Sequence of chain 1.A:
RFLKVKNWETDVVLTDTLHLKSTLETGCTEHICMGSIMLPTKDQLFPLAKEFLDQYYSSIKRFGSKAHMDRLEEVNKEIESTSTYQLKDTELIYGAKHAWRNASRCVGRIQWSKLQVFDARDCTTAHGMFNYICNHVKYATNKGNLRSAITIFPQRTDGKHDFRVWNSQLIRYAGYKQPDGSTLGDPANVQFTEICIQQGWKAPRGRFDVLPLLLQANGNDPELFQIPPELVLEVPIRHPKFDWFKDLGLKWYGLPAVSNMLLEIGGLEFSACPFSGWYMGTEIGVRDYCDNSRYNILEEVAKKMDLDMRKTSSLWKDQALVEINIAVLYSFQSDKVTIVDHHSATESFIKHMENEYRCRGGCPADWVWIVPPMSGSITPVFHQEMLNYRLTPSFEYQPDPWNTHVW

The small molecule below binds the protein below.
Small molecule (SMILES): Nc1ccc2ccc(CNCCCc3cccc(F)c3)cc2n1

Binding-site contacts:
Ligand atom C05 contacts residue HEM1 of chain 1.H at 3.6 Å.
Ligand atom N12 contacts residue HEM1 of chain 1.H at 2.9 Å (h-bond).
Ligand atom C04 contacts residue HEM1 of chain 1.H at 3.1 Å.
Ligand atom C02 contacts residue GLU296 of chain 1.B at 3.5 Å.
Ligand atom F25 contacts residue ARG118 of chain 1.B at 3.9 Å.
Ligand atom C09 contacts residue HEM1 of chain 1.H at 3.5 Å.
Ligand atom C09 contacts residue GLU296 of chain 1.B at 3.4 Å.
Ligand atom C02 contacts residue TRP291 of chain 1.B at 3.8 Å (hydrophobic).
Ligand atom C10 contacts residue GLU296 of chain 1.B at 3.5 Å.
Ligand atom C25 contacts residue LEU41 of chain 1.B at 3.8 Å (hydrophobic).
Ligand atom C24 contacts residue TRP10 of chain 1.A at 4.0 Å (hydrophobic).
Ligand atom C13 contacts residue HEM1 of chain 1.H at 3.4 Å.
Ligand atom F25 contacts residue MET40 of chain 1.B at 3.3 Å.
Ligand atom C08 contacts residue HEM1 of chain 1.H at 3.6 Å.
Ligand atom C23 contacts residue MET40 of chain 1.B at 4.0 Å (hydrophobic).
Ligand atom C07 contacts residue HEM1 of chain 1.H at 3.6 Å.
Ligand atom C24 contacts residue LEU41 of chain 1.B at 3.9 Å (hydrophobic).
Ligand atom C07 contacts residue VAL271 of chain 1.B at 3.2 Å (hydrophobic).
Ligand atom N02 contacts residue TRP291 of chain 1.B at 2.6 Å (h-bond).
Ligand atom C06 contacts residue HEM1 of chain 1.H at 3.5 Å.
Ligand atom N01 contacts residue GLU296 of chain 1.B at 2.7 Å (salt-bridge).
Ligand atom F25 contacts residue LEU41 of chain 1.B at 3.2 Å.
Ligand atom C09 contacts residue VAL271 of chain 1.B at 4.0 Å (hydrophobic).
Ligand atom N02 contacts residue GLU296 of chain 1.B at 2.8 Å (salt-bridge).
Ligand atom C08 contacts residue VAL271 of chain 1.B at 3.5 Å (hydrophobic).
Ligand atom C06 contacts residue VAL271 of chain 1.B at 3.5 Å (hydrophobic).
Ligand atom C24 contacts residue MET40 of chain 1.B at 3.0 Å (hydrophobic).
Ligand atom C25 contacts residue MET40 of chain 1.B at 3.4 Å (hydrophobic).
Ligand atom N01 contacts residue HEM1 of chain 1.H at 4.0 Å.
Ligand atom C14 contacts residue HEM1 of chain 1.H at 3.5 Å.
Ligand atom C06 contacts residue PHE288 of chain 1.B at 4.0 Å (hydrophobic).
Ligand atom C02 contacts residue HEM1 of chain 1.H at 3.7 Å.
Ligand atom N02 contacts residue PRO269 of chain 1.B at 3.8 Å.
Ligand atom N02 contacts residue HEM1 of chain 1.H at 3.5 Å.
Ligand atom C10 contacts residue HEM1 of chain 1.H at 3.9 Å.
Ligand atom F25 contacts residue TYR410 of chain 1.B at 3.5 Å.
Ligand atom C23 contacts residue TRP10 of chain 1.A at 3.6 Å (hydrophobic).
Ligand atom C03 contacts residue HEM1 of chain 1.H at 2.9 Å.
Ligand atom N02 contacts residue TYR292 of chain 1.B at 3.8 Å.
Ligand atom C11 contacts residue HEM1 of chain 1.H at 3.0 Å.

Sequence of chain 1.B:
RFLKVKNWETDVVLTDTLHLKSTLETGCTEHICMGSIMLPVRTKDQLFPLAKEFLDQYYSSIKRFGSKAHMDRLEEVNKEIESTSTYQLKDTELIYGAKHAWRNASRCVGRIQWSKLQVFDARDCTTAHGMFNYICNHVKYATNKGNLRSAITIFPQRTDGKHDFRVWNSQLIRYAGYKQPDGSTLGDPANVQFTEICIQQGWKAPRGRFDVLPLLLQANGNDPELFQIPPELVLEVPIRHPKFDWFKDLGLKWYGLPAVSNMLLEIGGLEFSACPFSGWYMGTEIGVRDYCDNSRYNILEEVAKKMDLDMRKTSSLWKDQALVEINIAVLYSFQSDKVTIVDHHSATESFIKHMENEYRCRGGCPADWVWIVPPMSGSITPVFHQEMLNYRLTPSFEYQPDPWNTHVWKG